The protein below binds the small molecule below.
Small molecule (SMILES): CC(=O)N[C@@H]1[C@@H](O)[C@H](O)[C@@H](CO)O[C@H]1O

Binding-site contacts:
Ligand atom C7 contacts residue LEU277 of chain 1.B at 3.4 Å (hydrophobic).
Ligand atom O5 contacts residue SER292 of chain 1.B at 4.0 Å.
Ligand atom O7 contacts residue ASN279 of chain 1.B at 3.4 Å (h-bond).
Ligand atom C5 contacts residue LEU277 of chain 1.B at 4.0 Å (hydrophobic).
Ligand atom C3 contacts residue ASN279 of chain 1.B at 3.7 Å.
Ligand atom N2 contacts residue ASN279 of chain 1.B at 2.9 Å (h-bond).
Ligand atom C1 contacts residue ASN279 of chain 1.B at 1.4 Å.
Ligand atom O5 contacts residue ASN279 of chain 1.B at 2.4 Å (h-bond).
Ligand atom C1 contacts residue LEU277 of chain 1.B at 4.0 Å (hydrophobic).
Ligand atom C4 contacts residue ASN279 of chain 1.B at 4.1 Å.
Ligand atom C2 contacts residue ASN279 of chain 1.B at 2.3 Å.
Ligand atom O5 contacts residue LEU277 of chain 1.B at 4.3 Å.
Ligand atom O7 contacts residue MET232 of chain 1.B at 4.0 Å.
Ligand atom O7 contacts residue LEU277 of chain 1.B at 4.4 Å.
Ligand atom C8 contacts residue LEU277 of chain 1.B at 3.0 Å (hydrophobic).
Ligand atom N2 contacts residue LEU277 of chain 1.B at 3.4 Å (h-bond).
Ligand atom C8 contacts residue PHE233 of chain 1.B at 4.4 Å (hydrophobic).
Ligand atom C5 contacts residue ASN279 of chain 1.B at 3.7 Å.
Ligand atom C8 contacts residue MET232 of chain 1.B at 4.3 Å (hydrophobic).
Ligand atom C1 contacts residue SER292 of chain 1.B at 4.1 Å.
Ligand atom C7 contacts residue ASN279 of chain 1.B at 3.4 Å.

Sequence of chain 1.B:
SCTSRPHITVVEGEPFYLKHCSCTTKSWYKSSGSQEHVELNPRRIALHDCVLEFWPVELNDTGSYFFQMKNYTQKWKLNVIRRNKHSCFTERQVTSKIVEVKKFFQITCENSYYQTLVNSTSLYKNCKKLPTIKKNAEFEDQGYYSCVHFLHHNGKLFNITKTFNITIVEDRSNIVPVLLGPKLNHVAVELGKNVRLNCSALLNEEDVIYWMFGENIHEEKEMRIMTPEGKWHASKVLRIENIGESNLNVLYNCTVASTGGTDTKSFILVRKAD